Sequence of chain 1.A:
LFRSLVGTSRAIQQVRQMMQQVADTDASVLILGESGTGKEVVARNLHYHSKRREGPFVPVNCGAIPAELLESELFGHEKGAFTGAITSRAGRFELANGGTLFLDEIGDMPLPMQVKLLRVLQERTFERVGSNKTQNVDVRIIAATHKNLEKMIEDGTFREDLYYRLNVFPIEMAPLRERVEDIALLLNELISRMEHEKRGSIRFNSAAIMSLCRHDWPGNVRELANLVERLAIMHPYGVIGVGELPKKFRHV

Binding-site contacts:
Ligand atom C2' contacts residue VAL48 of chain 1.A at 3.5 Å (hydrophobic).
Ligand atom O3A contacts residue GLY43 of chain 1.A at 3.2 Å.
Ligand atom O1B contacts residue GLY45 of chain 1.A at 3.0 Å (h-bond).
Ligand atom O3B contacts residue GLY43 of chain 1.A at 2.9 Å (h-bond).
Ligand atom O1B contacts residue GLY43 of chain 1.A at 3.4 Å (h-bond).
Ligand atom S1G contacts residue ASP111 of chain 1.A at 3.1 Å (salt-bridge).
Ligand atom O1A contacts residue GLY45 of chain 1.A at 2.9 Å.
Ligand atom N9 contacts residue VAL228 of chain 1.A at 3.5 Å.
Ligand atom N6 contacts residue LEU12 of chain 1.A at 3.2 Å.
Ligand atom C1' contacts residue ARG200 of chain 1.A at 3.6 Å.
Ligand atom O1B contacts residue LYS46 of chain 1.A at 3.0 Å (salt-bridge).
Ligand atom O2A contacts residue GLU47 of chain 1.A at 3.4 Å.
Ligand atom O3B contacts residue LYS46 of chain 1.A at 3.5 Å (salt-bridge).
Ligand atom N1 contacts residue VAL13 of chain 1.A at 3.0 Å (h-bond).
Ligand atom PB contacts residue ARG229 of chain 1.A at 3.5 Å.
Ligand atom O3A contacts residue ARG229 of chain 1.A at 2.9 Å (salt-bridge).
Ligand atom O4' contacts residue VAL228 of chain 1.A at 3.2 Å.
Ligand atom PB contacts residue GLY43 of chain 1.A at 3.6 Å.
Ligand atom N3 contacts residue ARG200 of chain 1.A at 3.6 Å (salt-bridge).
Ligand atom N1 contacts residue LEU193 of chain 1.A at 3.6 Å.
Ligand atom C6 contacts residue LEU193 of chain 1.A at 3.5 Å (hydrophobic).
Ligand atom O1B contacts residue THR44 of chain 1.A at 3.0 Å (h-bond).
Ligand atom O2' contacts residue ARG200 of chain 1.A at 2.5 Å (salt-bridge).
Ligand atom C2' contacts residue ARG200 of chain 1.A at 3.6 Å.
Ligand atom O1A contacts residue GLU47 of chain 1.A at 3.6 Å.
Ligand atom C8 contacts residue VAL228 of chain 1.A at 3.4 Å (hydrophobic).
Ligand atom O2G contacts residue LYS46 of chain 1.A at 3.2 Å (salt-bridge).
Ligand atom N1 contacts residue SER11 of chain 1.A at 3.7 Å.
Ligand atom O1A contacts residue LYS46 of chain 1.A at 3.3 Å (salt-bridge).
Ligand atom N6 contacts residue VAL13 of chain 1.A at 3.2 Å (h-bond).
Ligand atom PG contacts residue LYS46 of chain 1.A at 3.5 Å.
Ligand atom O2B contacts residue LYS46 of chain 1.A at 3.5 Å (salt-bridge).
Ligand atom S1G contacts residue LYS46 of chain 1.A at 3.6 Å.
Ligand atom O2G contacts residue SER42 of chain 1.A at 3.4 Å.
Ligand atom C6 contacts residue VAL13 of chain 1.A at 3.7 Å (hydrophobic).
Ligand atom O1A contacts residue VAL48 of chain 1.A at 3.2 Å.
Ligand atom C6 contacts residue LEU12 of chain 1.A at 3.4 Å (hydrophobic).
Ligand atom O3B contacts residue ARG229 of chain 1.A at 2.9 Å (salt-bridge).
Ligand atom O2B contacts residue GLU47 of chain 1.A at 2.9 Å (salt-bridge).
Ligand atom O3G contacts residue ARG229 of chain 1.A at 3.5 Å (salt-bridge).

A protein and the small-molecule ligand that binds it are described below.
Small molecule (SMILES): Nc1ncnc2c1ncn2[C@@H]1O[C@H](COP(=O)(O)OP(=O)(O)OP(O)(O)=S)[C@@H](O)[C@H]1O